Sequence of chain 2.C:
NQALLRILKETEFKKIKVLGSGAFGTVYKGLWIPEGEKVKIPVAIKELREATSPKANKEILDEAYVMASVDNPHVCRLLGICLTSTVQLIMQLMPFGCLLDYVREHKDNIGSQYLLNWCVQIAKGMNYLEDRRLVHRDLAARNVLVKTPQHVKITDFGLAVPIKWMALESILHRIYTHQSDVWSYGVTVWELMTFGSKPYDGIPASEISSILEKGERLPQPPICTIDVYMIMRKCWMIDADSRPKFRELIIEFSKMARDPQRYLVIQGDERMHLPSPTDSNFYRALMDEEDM

The small molecule below binds the protein below.
Small molecule (SMILES): O=C(Nc1nccs1)[C@@H](c1cc(F)ccc1O)N1Cc2ccc(-c3ccc(N4CCNCC4)cc3)cc2C1=O

Binding-site contacts:
Ligand atom C12 contacts residue LEU167 of chain 2.C at 3.6 Å (hydrophobic).
Ligand atom C09 contacts residue ASP164 of chain 2.C at 3.1 Å.
Ligand atom C07 contacts residue LYS54 of chain 2.C at 3.3 Å.
Ligand atom C30 contacts residue MET75 of chain 2.C at 3.2 Å (hydrophobic).
Ligand atom C37 contacts residue PHE165 of chain 2.C at 3.4 Å (hydrophobic).
Ligand atom F35 contacts residue MET99 of chain 2.C at 3.5 Å.
Ligand atom C27 contacts residue ILE68 of chain 2.C at 3.7 Å (hydrophobic).
Ligand atom O39 contacts residue ASP164 of chain 2.C at 3.3 Å.
Ligand atom O39 contacts residue MET75 of chain 2.C at 3.5 Å (h-bond).
Ligand atom O01 contacts residue LEU97 of chain 2.C at 3.5 Å.
Ligand atom C25 contacts residue ILE68 of chain 2.C at 3.6 Å (hydrophobic).
Ligand atom C07 contacts residue ALA52 of chain 2.C at 3.1 Å (hydrophobic).
Ligand atom C06 contacts residue VAL35 of chain 2.C at 3.5 Å (hydrophobic).
Ligand atom C18 contacts residue ILE68 of chain 2.C at 3.7 Å (hydrophobic).
Ligand atom C28 contacts residue MET75 of chain 2.C at 3.5 Å (hydrophobic).
Ligand atom S08 contacts residue LYS54 of chain 2.C at 3.7 Å.
Ligand atom C12 contacts residue LEU97 of chain 2.C at 3.6 Å (hydrophobic).
Ligand atom O31 contacts residue LYS54 of chain 2.C at 2.9 Å (salt-bridge).
Ligand atom C26 contacts residue GLU71 of chain 2.C at 2.9 Å.
Ligand atom C04 contacts residue MET99 of chain 2.C at 3.3 Å (hydrophobic).
Ligand atom C36 contacts residue PHE165 of chain 2.C at 3.4 Å (hydrophobic).
Ligand atom S08 contacts residue LEU97 of chain 2.C at 3.4 Å (h-bond).
Ligand atom O39 contacts residue LEU167 of chain 2.C at 3.7 Å.
Ligand atom O39 contacts residue PHE165 of chain 2.C at 2.8 Å (h-bond).
Ligand atom C32 contacts residue ASP164 of chain 2.C at 3.5 Å.
Ligand atom C02 contacts residue ASP164 of chain 2.C at 3.2 Å.
Ligand atom C07 contacts residue ILE53 of chain 2.C at 3.6 Å (hydrophobic).
Ligand atom C36 contacts residue CYS84 of chain 2.C at 3.5 Å (hydrophobic).
Ligand atom C25 contacts residue GLU71 of chain 2.C at 3.4 Å.
Ligand atom C29 contacts residue MET75 of chain 2.C at 3.4 Å (hydrophobic).
Ligand atom O31 contacts residue LEU167 of chain 2.C at 3.5 Å.
Ligand atom N05 contacts residue YY31 of chain 2.N at 3.2 Å.
Ligand atom N03 contacts residue ASP164 of chain 2.C at 2.7 Å (salt-bridge).
Ligand atom C07 contacts residue LEU97 of chain 2.C at 3.6 Å (hydrophobic).
Ligand atom N05 contacts residue MET99 of chain 2.C at 3.4 Å (h-bond).
Ligand atom C16 contacts residue PHE32 of chain 2.C at 3.7 Å (hydrophobic).
Ligand atom C11 contacts residue LEU167 of chain 2.C at 3.5 Å (hydrophobic).
Ligand atom C38 contacts residue ASP164 of chain 2.C at 3.5 Å.
Ligand atom F35 contacts residue ARG85 of chain 2.C at 3.0 Å.
Ligand atom F35 contacts residue LEU86 of chain 2.C at 3.0 Å.